Binding-site contacts:
Ligand atom O4' contacts residue MG1 of chain 1.ZY at 4.2 Å.
Ligand atom C2 contacts residue MG1 of chain 1.ZY at 4.0 Å.
Ligand atom O2 contacts residue MG1 of chain 1.ZY at 3.3 Å.
Ligand atom N3 contacts residue MG1 of chain 1.ZY at 3.8 Å.
Ligand atom OP1 contacts residue MG1 of chain 1.VQ at 4.0 Å.
Ligand atom CA contacts residue MG1 of chain 1.FDB at 4.1 Å.
Ligand atom N contacts residue MG1 of chain 1.FDB at 3.5 Å.
Ligand atom CD2 contacts residue MG1 of chain 1.FDB at 4.3 Å.

This small molecule binds to this protein.
Small molecule (SMILES): COc1ccc(C[C@H](N)C(=O)N[C@H]2[C@@H](O)[C@H](n3cnc4c(N(C)C)ncnc43)O[C@@H]2CO[P](=O)(O)O[C@H]2[C@@H](O)[C@H](n3ccc(N)nc3=O)O[C@@H]2CO[P](=O)(O)O[C@H]2[C@@H](O)[C@H](n3ccc(N)nc3=O)O[C@@H]2CO)cc1